Sequence of chain 5.A:
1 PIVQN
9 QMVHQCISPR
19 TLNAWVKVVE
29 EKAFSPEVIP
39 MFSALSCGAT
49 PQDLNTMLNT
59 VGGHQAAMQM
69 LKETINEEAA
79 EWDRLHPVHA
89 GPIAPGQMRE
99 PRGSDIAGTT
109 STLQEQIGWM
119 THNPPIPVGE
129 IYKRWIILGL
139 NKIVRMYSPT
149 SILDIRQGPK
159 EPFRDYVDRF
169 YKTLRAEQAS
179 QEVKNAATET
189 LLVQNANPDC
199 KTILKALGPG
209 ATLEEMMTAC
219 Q

Binding-site contacts:
Ligand atom C6 contacts residue ILE73 of chain 5.A at 3.8 Å (hydrophobic).
Ligand atom N1 contacts residue ASN53 of chain 5.A at 3.2 Å (h-bond).
Ligand atom N9 contacts residue ASN57 of chain 5.A at 2.7 Å (h-bond).
Ligand atom C4 contacts residue ASN53 of chain 5.A at 3.2 Å.
Ligand atom C2 contacts residue ASN53 of chain 5.A at 3.6 Å.
Ligand atom C5 contacts residue ASN57 of chain 5.A at 3.4 Å.
Ligand atom C17 contacts residue LYS70 of chain 5.A at 3.9 Å.
Ligand atom C6 contacts residue LYS70 of chain 5.A at 3.6 Å.
Ligand atom C13 contacts residue LYS70 of chain 5.A at 4.0 Å.
Ligand atom C8 contacts residue ASN57 of chain 5.A at 3.8 Å.
Ligand atom C17 contacts residue GLN179 of chain 3.A at 3.9 Å.
Ligand atom C3 contacts residue ASN53 of chain 5.A at 3.9 Å.
Ligand atom C11 contacts residue LEU56 of chain 5.A at 3.9 Å (hydrophobic).
Ligand atom C12 contacts residue EDO1 of chain 5.D at 3.7 Å.
Ligand atom C10 contacts residue LEU56 of chain 5.A at 3.8 Å (hydrophobic).
Ligand atom C3 contacts residue THR107 of chain 5.A at 3.8 Å.
Ligand atom C18 contacts residue GLN179 of chain 3.A at 4.0 Å.
Ligand atom N1 contacts residue TYR130 of chain 5.A at 3.4 Å (h-bond).
Ligand atom C3 contacts residue TYR130 of chain 5.A at 3.2 Å (hydrophobic).
Ligand atom C11 contacts residue MET66 of chain 5.A at 4.0 Å (hydrophobic).
Ligand atom N9 contacts residue ASN53 of chain 5.A at 3.8 Å.
Ligand atom C7 contacts residue THR107 of chain 5.A at 4.0 Å.
Ligand atom C18 contacts residue LYS70 of chain 5.A at 3.7 Å.
Ligand atom C4 contacts residue THR107 of chain 5.A at 3.9 Å.
Ligand atom C6 contacts residue TYR130 of chain 5.A at 3.9 Å (hydrophobic).
Ligand atom C8 contacts residue ASN53 of chain 5.A at 3.5 Å.
Ligand atom C13 contacts residue THR107 of chain 5.A at 4.0 Å.
Ligand atom C16 contacts residue EDO1 of chain 5.D at 3.9 Å.
Ligand atom O14 contacts residue ASN57 of chain 5.A at 3.3 Å (h-bond).
Ligand atom C11 contacts residue LYS70 of chain 5.A at 3.5 Å.
Ligand atom C16 contacts residue LYS70 of chain 5.A at 3.5 Å.
Ligand atom C10 contacts residue ASN57 of chain 5.A at 3.2 Å.
Ligand atom C18 contacts residue ASN74 of chain 5.A at 3.8 Å.
Ligand atom O14 contacts residue ASN53 of chain 5.A at 3.7 Å.
Ligand atom C16 contacts residue ASN74 of chain 5.A at 3.2 Å.
Ligand atom C2 contacts residue TYR130 of chain 5.A at 3.8 Å (hydrophobic).
Ligand atom C12 contacts residue ILE73 of chain 5.A at 3.7 Å (hydrophobic).
Ligand atom C5 contacts residue ASN53 of chain 5.A at 3.9 Å.
Ligand atom C3 contacts residue ALA105 of chain 5.A at 4.0 Å (hydrophobic).
Ligand atom C15 contacts residue LEU56 of chain 5.A at 3.9 Å (hydrophobic).

Sequence of chain 3.A:
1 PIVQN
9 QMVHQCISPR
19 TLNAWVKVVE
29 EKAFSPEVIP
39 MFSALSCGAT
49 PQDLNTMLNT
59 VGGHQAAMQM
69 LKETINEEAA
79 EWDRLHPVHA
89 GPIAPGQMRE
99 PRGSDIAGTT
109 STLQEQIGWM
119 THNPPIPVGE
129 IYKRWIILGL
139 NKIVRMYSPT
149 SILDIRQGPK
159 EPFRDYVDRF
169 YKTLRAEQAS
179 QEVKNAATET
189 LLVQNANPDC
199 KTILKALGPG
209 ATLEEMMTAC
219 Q

This small molecule binds to this protein.
Small molecule (SMILES): O=C1CN(Cc2ccccc2)c2ccccc2N1